Binding-site contacts:
Ligand atom O7 contacts residue GLN189 of chain 1.C at 4.1 Å.
Ligand atom O7 contacts residue ILE156 of chain 1.C at 4.4 Å.
Ligand atom C4 contacts residue ASN191 of chain 1.C at 4.2 Å.
Ligand atom C8 contacts residue ASN191 of chain 1.C at 4.5 Å.
Ligand atom C1 contacts residue THR193 of chain 1.C at 3.8 Å.
Ligand atom C2 contacts residue ILE156 of chain 1.C at 4.4 Å (hydrophobic).
Ligand atom C5 contacts residue ASN191 of chain 1.C at 3.7 Å.
Ligand atom C6 contacts residue GLU194 of chain 1.C at 3.7 Å.
Ligand atom O7 contacts residue LYS229 of chain 1.C at 4.2 Å.
Ligand atom C8 contacts residue THR150 of chain 1.C at 3.8 Å.
Ligand atom C8 contacts residue GLN189 of chain 1.C at 4.3 Å.
Ligand atom C1 contacts residue ASN191 of chain 1.C at 1.4 Å.
Ligand atom C3 contacts residue ASN191 of chain 1.C at 3.8 Å.
Ligand atom O6 contacts residue THR193 of chain 1.C at 3.4 Å.
Ligand atom N2 contacts residue ILE156 of chain 1.C at 3.4 Å.
Ligand atom C2 contacts residue ASN191 of chain 1.C at 2.4 Å.
Ligand atom O6 contacts residue GLU194 of chain 1.C at 2.6 Å (salt-bridge).
Ligand atom O5 contacts residue ASN191 of chain 1.C at 2.4 Å (h-bond).
Ligand atom O7 contacts residue ASN191 of chain 1.C at 3.6 Å.
Ligand atom C6 contacts residue THR193 of chain 1.C at 4.3 Å.
Ligand atom N2 contacts residue ASN191 of chain 1.C at 2.8 Å (h-bond).
Ligand atom C8 contacts residue ILE156 of chain 1.C at 3.1 Å (hydrophobic).
Ligand atom O5 contacts residue THR193 of chain 1.C at 4.1 Å.
Ligand atom C7 contacts residue ILE156 of chain 1.C at 3.5 Å (hydrophobic).
Ligand atom C5 contacts residue THR193 of chain 1.C at 4.1 Å.
Ligand atom C1 contacts residue ILE156 of chain 1.C at 4.2 Å (hydrophobic).
Ligand atom C7 contacts residue ASN191 of chain 1.C at 3.4 Å.

Sequence of chain 1.C:
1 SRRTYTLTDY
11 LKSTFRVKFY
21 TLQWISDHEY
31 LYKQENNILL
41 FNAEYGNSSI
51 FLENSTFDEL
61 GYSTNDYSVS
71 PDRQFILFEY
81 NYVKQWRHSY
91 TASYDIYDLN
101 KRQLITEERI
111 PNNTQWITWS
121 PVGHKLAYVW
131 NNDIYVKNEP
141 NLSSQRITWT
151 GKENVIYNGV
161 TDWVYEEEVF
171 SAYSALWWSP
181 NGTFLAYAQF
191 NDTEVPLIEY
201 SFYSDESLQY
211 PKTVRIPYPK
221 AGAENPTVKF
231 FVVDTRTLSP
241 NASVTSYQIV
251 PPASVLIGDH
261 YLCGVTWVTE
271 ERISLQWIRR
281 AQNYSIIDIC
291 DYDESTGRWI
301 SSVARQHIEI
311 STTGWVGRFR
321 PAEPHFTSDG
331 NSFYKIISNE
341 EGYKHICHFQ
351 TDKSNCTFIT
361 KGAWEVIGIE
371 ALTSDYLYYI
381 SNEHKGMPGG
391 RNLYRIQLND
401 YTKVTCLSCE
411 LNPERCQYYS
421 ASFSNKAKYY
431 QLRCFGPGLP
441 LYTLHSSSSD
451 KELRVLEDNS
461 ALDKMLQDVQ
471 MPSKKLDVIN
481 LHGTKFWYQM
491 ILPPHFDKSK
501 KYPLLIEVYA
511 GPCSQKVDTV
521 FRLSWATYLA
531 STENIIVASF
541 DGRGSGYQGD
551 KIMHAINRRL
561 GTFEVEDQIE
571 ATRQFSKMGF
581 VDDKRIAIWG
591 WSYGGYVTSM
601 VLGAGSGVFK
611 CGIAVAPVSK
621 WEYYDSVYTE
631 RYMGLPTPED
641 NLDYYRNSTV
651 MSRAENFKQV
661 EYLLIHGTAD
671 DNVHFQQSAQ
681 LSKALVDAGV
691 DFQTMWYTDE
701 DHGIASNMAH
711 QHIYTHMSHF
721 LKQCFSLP

The protein below binds the small molecule below.
Small molecule (SMILES): CC(=O)N[C@@H]1[C@@H](O)[C@H](O)[C@@H](CO)O[C@H]1O